Binding-site contacts:
Ligand atom C03 contacts residue TRP168 of chain 1.B at 4.3 Å (hydrophobic).
Ligand atom O01 contacts residue MET89 of chain 1.B at 3.8 Å.
Ligand atom C16 contacts residue GLY88 of chain 1.B at 3.8 Å.
Ligand atom C05 contacts residue ARG113 of chain 1.B at 4.0 Å.
Ligand atom C04 contacts residue HIS111 of chain 1.B at 3.5 Å.
Ligand atom N01 contacts residue ARG113 of chain 1.B at 3.4 Å (salt-bridge).
Ligand atom C16 contacts residue ARG113 of chain 1.B at 4.0 Å.
Ligand atom C15 contacts residue ARG113 of chain 1.B at 3.8 Å.
Ligand atom N03 contacts residue TRP168 of chain 1.B at 3.2 Å.
Ligand atom C11 contacts residue TRP168 of chain 1.B at 4.4 Å (hydrophobic).
Ligand atom C15 contacts residue GLY88 of chain 1.B at 3.4 Å.
Ligand atom C19 contacts residue HIS111 of chain 1.B at 4.4 Å.
Ligand atom C04 contacts residue ARG113 of chain 1.B at 3.9 Å.
Ligand atom C08 contacts residue MET89 of chain 1.B at 3.5 Å (hydrophobic).
Ligand atom C19 contacts residue ARG113 of chain 1.B at 3.8 Å.
Ligand atom C06 contacts residue TRP168 of chain 1.B at 3.9 Å (hydrophobic).
Ligand atom C15 contacts residue HIS111 of chain 1.B at 3.7 Å.
Ligand atom C12 contacts residue MET89 of chain 1.B at 4.1 Å (hydrophobic).
Ligand atom N01 contacts residue HIS111 of chain 1.B at 2.7 Å (h-bond).
Ligand atom N02 contacts residue TRP168 of chain 1.B at 3.7 Å.
Ligand atom C10 contacts residue HIS111 of chain 1.B at 3.8 Å.
Ligand atom C14 contacts residue TRP168 of chain 1.B at 3.4 Å (hydrophobic).
Ligand atom C03 contacts residue MET89 of chain 1.B at 4.0 Å (hydrophobic).
Ligand atom N02 contacts residue ARG113 of chain 1.B at 3.6 Å.
Ligand atom C14 contacts residue ARG113 of chain 1.B at 4.2 Å.
Ligand atom C10 contacts residue ARG113 of chain 1.B at 3.4 Å.
Ligand atom C09 contacts residue ARG113 of chain 1.B at 4.1 Å.
Ligand atom C02 contacts residue TRP168 of chain 1.B at 4.3 Å (hydrophobic).
Ligand atom C02 contacts residue MET89 of chain 1.B at 3.8 Å (hydrophobic).
Ligand atom C07 contacts residue ARG113 of chain 1.B at 3.8 Å.
Ligand atom C01 contacts residue ARG113 of chain 1.B at 3.9 Å.

Sequence of chain 1.B:
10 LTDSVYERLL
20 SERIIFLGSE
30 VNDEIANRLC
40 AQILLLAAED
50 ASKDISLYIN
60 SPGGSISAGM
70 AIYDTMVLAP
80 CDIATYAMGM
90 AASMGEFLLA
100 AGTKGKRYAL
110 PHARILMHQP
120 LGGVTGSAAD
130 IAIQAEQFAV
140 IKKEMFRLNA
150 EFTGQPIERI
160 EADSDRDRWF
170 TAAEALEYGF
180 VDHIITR

This protein binds this small molecule.
Small molecule (SMILES): COc1cc2c(Oc3ccc4c(c3F)CC(C)=N4)ncnc2cc1OCCCN1CCCC1